Sequence of chain 1.B:
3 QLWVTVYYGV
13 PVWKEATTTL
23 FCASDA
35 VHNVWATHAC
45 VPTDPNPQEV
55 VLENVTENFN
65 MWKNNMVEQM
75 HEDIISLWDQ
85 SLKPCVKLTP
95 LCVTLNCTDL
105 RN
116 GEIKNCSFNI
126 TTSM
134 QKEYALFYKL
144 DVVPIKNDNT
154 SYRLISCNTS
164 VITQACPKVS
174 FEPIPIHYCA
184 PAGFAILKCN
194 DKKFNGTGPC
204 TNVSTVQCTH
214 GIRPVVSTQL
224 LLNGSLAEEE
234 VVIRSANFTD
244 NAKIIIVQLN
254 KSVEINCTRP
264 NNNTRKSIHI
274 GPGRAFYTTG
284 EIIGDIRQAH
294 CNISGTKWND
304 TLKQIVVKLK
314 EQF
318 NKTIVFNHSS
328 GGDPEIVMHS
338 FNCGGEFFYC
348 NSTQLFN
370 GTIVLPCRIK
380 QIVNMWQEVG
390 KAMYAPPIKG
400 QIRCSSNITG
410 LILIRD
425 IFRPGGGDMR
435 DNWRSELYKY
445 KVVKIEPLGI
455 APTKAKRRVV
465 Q

The protein below binds the small molecule below.
Small molecule (SMILES): CC(=O)N[C@@H]1[C@@H](O)[C@H](O)[C@@H](CO)O[C@H]1O

Binding-site contacts:
Ligand atom O7 contacts residue LEU104 of chain 1.B at 3.8 Å.
Ligand atom C5 contacts residue ASN120 of chain 1.B at 3.7 Å.
Ligand atom O6 contacts residue ASN120 of chain 1.B at 4.5 Å.
Ligand atom C2 contacts residue ASN120 of chain 1.B at 2.5 Å.
Ligand atom C8 contacts residue LEU104 of chain 1.B at 4.5 Å (hydrophobic).
Ligand atom C4 contacts residue ASN120 of chain 1.B at 4.2 Å.
Ligand atom C5 contacts residue TYR137 of chain 1.B at 4.1 Å (hydrophobic).
Ligand atom O7 contacts residue LEU139 of chain 1.B at 3.5 Å.
Ligand atom N2 contacts residue ASN120 of chain 1.B at 2.9 Å (h-bond).
Ligand atom C8 contacts residue ASN120 of chain 1.B at 3.4 Å.
Ligand atom O7 contacts residue ASN120 of chain 1.B at 4.3 Å.
Ligand atom C7 contacts residue ASN120 of chain 1.B at 3.4 Å.
Ligand atom N2 contacts residue LEU139 of chain 1.B at 4.2 Å.
Ligand atom O5 contacts residue ASN120 of chain 1.B at 2.4 Å (h-bond).
Ligand atom C7 contacts residue LEU104 of chain 1.B at 4.4 Å (hydrophobic).
Ligand atom C3 contacts residue ASN120 of chain 1.B at 3.8 Å.
Ligand atom C1 contacts residue ASN120 of chain 1.B at 1.4 Å.
Ligand atom C7 contacts residue LEU139 of chain 1.B at 4.1 Å (hydrophobic).